Binding-site contacts:
Ligand atom C1 contacts residue LEU102 of chain 1.B at 3.8 Å (hydrophobic).
Ligand atom C7 contacts residue ALA37 of chain 1.B at 3.7 Å (hydrophobic).
Ligand atom C13 contacts residue HIS138 of chain 2.B at 3.7 Å.
Ligand atom C13 contacts residue ASP72 of chain 1.B at 3.7 Å.
Ligand atom N2 contacts residue ASP72 of chain 1.B at 3.0 Å (salt-bridge).
Ligand atom C16 contacts residue MET74 of chain 1.B at 3.8 Å (hydrophobic).
Ligand atom O3 contacts residue GLU134 of chain 2.B at 3.6 Å.
Ligand atom C2 contacts residue MET74 of chain 1.B at 3.7 Å (hydrophobic).
Ligand atom N2 contacts residue LEU73 of chain 1.B at 3.8 Å.
Ligand atom C15 contacts residue PHE70 of chain 1.B at 3.7 Å (hydrophobic).
Ligand atom N1 contacts residue ALA38 of chain 1.B at 3.5 Å (h-bond).
Ligand atom C contacts residue ARG88 of chain 1.B at 3.6 Å.
Ligand atom N2 contacts residue MET74 of chain 1.B at 3.8 Å.
Ligand atom O1 contacts residue LEU102 of chain 1.B at 3.6 Å.
Ligand atom C12 contacts residue ALA37 of chain 1.B at 3.8 Å (hydrophobic).
Ligand atom C8 contacts residue ALA37 of chain 1.B at 3.6 Å (hydrophobic).
Ligand atom C contacts residue ASN106 of chain 1.B at 3.5 Å.
Ligand atom C14 contacts residue SER71 of chain 1.B at 3.4 Å.
Ligand atom N1 contacts residue SER39 of chain 1.B at 2.9 Å (h-bond).
Ligand atom C20 contacts residue ASN106 of chain 1.B at 3.6 Å.
Ligand atom C15 contacts residue SER71 of chain 1.B at 3.7 Å.
Ligand atom C8 contacts residue THR10 of chain 1.B at 3.7 Å.
Ligand atom O1 contacts residue MET74 of chain 1.B at 3.8 Å.
Ligand atom O contacts residue ARG88 of chain 1.B at 3.5 Å (salt-bridge).
Ligand atom N3 contacts residue HIS138 of chain 2.B at 3.5 Å (h-bond).
Ligand atom C6 contacts residue ARG88 of chain 1.B at 3.6 Å.
Ligand atom C21 contacts residue LEU73 of chain 1.B at 3.7 Å (hydrophobic).
Ligand atom C6 contacts residue PRO8 of chain 1.B at 3.8 Å (hydrophobic).
Ligand atom C20 contacts residue VAL135 of chain 2.B at 3.8 Å (hydrophobic).
Ligand atom C21 contacts residue MET74 of chain 1.B at 3.9 Å (hydrophobic).
Ligand atom N5 contacts residue LEU73 of chain 1.B at 3.6 Å.
Ligand atom C14 contacts residue PHE70 of chain 1.B at 3.8 Å (hydrophobic).
Ligand atom C5 contacts residue ARG88 of chain 1.B at 3.5 Å.
Ligand atom C9 contacts residue ALA37 of chain 1.B at 3.8 Å (hydrophobic).
Ligand atom N6 contacts residue MET74 of chain 1.B at 2.8 Å (h-bond).
Ligand atom O1 contacts residue ASN106 of chain 1.B at 3.2 Å (h-bond).
Ligand atom C16 contacts residue HIS138 of chain 2.B at 3.9 Å.
Ligand atom C1 contacts residue MET74 of chain 1.B at 3.8 Å (hydrophobic).
Ligand atom C14 contacts residue ASP72 of chain 1.B at 3.2 Å.
Ligand atom N6 contacts residue LEU73 of chain 1.B at 3.4 Å.

The small molecule below binds the protein below.
Small molecule (SMILES): COC(=O)N1CCC(Oc2cccc([C@@H](CC#N)Nc3nc4n(n3)C(=O)CC(C)=N4)c2)CC1

Sequence of chain 2.B:
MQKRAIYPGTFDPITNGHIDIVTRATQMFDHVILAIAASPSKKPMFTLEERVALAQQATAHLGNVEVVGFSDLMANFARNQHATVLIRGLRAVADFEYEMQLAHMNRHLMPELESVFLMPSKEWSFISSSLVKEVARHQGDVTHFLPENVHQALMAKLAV

Sequence of chain 1.B:
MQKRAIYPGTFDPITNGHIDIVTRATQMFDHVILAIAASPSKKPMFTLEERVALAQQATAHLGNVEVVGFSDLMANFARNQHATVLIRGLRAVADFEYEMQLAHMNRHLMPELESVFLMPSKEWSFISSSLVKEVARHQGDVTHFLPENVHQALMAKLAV